This small molecule binds to this protein.
Small molecule (SMILES): CC(=O)N[C@H]1[C@H](O[C@H]2[C@H](O)[C@@H](NC(C)=O)CO[C@@H]2CO[C@@H]2O[C@@H](C)[C@@H](O)[C@@H](O)[C@@H]2O)O[C@H](CO)[C@@H](O)[C@@H]1O

Sequence of chain 1.C:
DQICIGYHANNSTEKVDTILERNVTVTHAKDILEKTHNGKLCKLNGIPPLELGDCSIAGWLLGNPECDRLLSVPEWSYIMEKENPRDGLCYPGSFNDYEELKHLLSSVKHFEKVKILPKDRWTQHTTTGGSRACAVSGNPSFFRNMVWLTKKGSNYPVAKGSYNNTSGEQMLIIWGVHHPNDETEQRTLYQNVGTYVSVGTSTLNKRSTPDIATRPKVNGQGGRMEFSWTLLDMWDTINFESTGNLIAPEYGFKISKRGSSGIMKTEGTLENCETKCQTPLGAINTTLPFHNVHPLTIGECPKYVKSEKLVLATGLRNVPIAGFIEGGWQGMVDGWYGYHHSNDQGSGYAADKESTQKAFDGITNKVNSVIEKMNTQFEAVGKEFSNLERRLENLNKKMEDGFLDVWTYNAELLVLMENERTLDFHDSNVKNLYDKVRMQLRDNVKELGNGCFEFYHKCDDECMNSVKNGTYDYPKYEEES

Binding-site contacts:
Ligand atom O7 contacts residue TRP250 of chain 1.C at 4.5 Å.
Ligand atom O5 contacts residue TRP250 of chain 1.C at 4.1 Å.
Ligand atom O5 contacts residue ASN179 of chain 1.C at 2.4 Å (h-bond).
Ligand atom C6 contacts residue TRP250 of chain 1.C at 3.7 Å (hydrophobic).
Ligand atom C6 contacts residue THR181 of chain 1.C at 3.9 Å.
Ligand atom N2 contacts residue ASN179 of chain 1.C at 3.0 Å (h-bond).
Ligand atom C7 contacts residue ASN179 of chain 1.C at 3.6 Å.
Ligand atom N2 contacts residue THR252 of chain 1.C at 4.0 Å.
Ligand atom C5 contacts residue THR181 of chain 1.C at 4.2 Å.
Ligand atom O5 contacts residue THR181 of chain 1.C at 4.0 Å.
Ligand atom C1 contacts residue TRP250 of chain 1.C at 4.2 Å (hydrophobic).
Ligand atom C3 contacts residue ASN179 of chain 1.C at 3.9 Å.
Ligand atom C1 contacts residue ASN179 of chain 1.C at 1.5 Å.
Ligand atom C7 contacts residue THR252 of chain 1.C at 4.2 Å.
Ligand atom C4 contacts residue ASN179 of chain 1.C at 4.3 Å.
Ligand atom C8 contacts residue THR252 of chain 1.C at 3.8 Å.
Ligand atom C5 contacts residue TRP250 of chain 1.C at 3.9 Å (hydrophobic).
Ligand atom O5 contacts residue TRP250 of chain 1.C at 4.4 Å.
Ligand atom C8 contacts residue TRP250 of chain 1.C at 3.5 Å (hydrophobic).
Ligand atom C5 contacts residue ASN179 of chain 1.C at 3.8 Å.
Ligand atom C7 contacts residue TRP250 of chain 1.C at 4.5 Å (hydrophobic).
Ligand atom C6 contacts residue TRP250 of chain 1.C at 4.3 Å (hydrophobic).
Ligand atom C2 contacts residue ASN179 of chain 1.C at 2.6 Å.
Ligand atom O7 contacts residue ASN179 of chain 1.C at 3.9 Å.